Binding-site contacts:
Ligand atom N contacts residue SER228 of chain 1.B at 3.2 Å (h-bond).
Ligand atom CB contacts residue SER228 of chain 1.B at 3.6 Å.
Ligand atom P contacts residue SER228 of chain 1.B at 3.5 Å.
Ligand atom C5' contacts residue SER228 of chain 1.B at 3.5 Å.
Ligand atom O contacts residue PHE232 of chain 1.B at 2.3 Å (h-bond).
Ligand atom OP2 contacts residue GLY109 of chain 1.B at 2.7 Å (h-bond).
Ligand atom O contacts residue GLY234 of chain 1.B at 3.6 Å.
Ligand atom C contacts residue ILE233 of chain 1.B at 3.4 Å (hydrophobic).
Ligand atom O contacts residue ALA393 of chain 1.B at 3.4 Å (h-bond).
Ligand atom OP3 contacts residue SER110 of chain 1.B at 2.9 Å (h-bond).
Ligand atom OP2 contacts residue SER228 of chain 1.B at 3.1 Å (h-bond).
Ligand atom CA contacts residue PHE232 of chain 1.B at 2.5 Å (hydrophobic).
Ligand atom N contacts residue PHE232 of chain 1.B at 3.4 Å (h-bond).
Ligand atom O3 contacts residue PHE209 of chain 1.B at 3.2 Å.
Ligand atom C4 contacts residue SER228 of chain 1.B at 3.5 Å.
Ligand atom OP2 contacts residue THR108 of chain 1.B at 3.5 Å.
Ligand atom N1 contacts residue ASP206 of chain 1.B at 3.0 Å (salt-bridge).
Ligand atom C contacts residue THR230 of chain 1.B at 3.2 Å.
Ligand atom OP4 contacts residue SER228 of chain 1.B at 2.6 Å (h-bond).
Ligand atom CE contacts residue ASN391 of chain 1.B at 3.4 Å.
Ligand atom O contacts residue THR230 of chain 1.B at 3.0 Å (h-bond).
Ligand atom C5 contacts residue SER228 of chain 1.B at 3.4 Å.
Ligand atom CG contacts residue THR208 of chain 1.B at 3.6 Å.
Ligand atom CD contacts residue VAL392 of chain 1.B at 3.5 Å (hydrophobic).
Ligand atom OP3 contacts residue THR108 of chain 1.B at 3.4 Å.
Ligand atom P contacts residue GLY109 of chain 1.B at 3.5 Å.
Ligand atom O contacts residue GLY235 of chain 1.B at 3.0 Å (h-bond).
Ligand atom N contacts residue ALA229 of chain 1.B at 3.0 Å.
Ligand atom C4' contacts residue SER228 of chain 1.B at 3.2 Å.
Ligand atom CB contacts residue ALA393 of chain 1.B at 3.6 Å (hydrophobic).
Ligand atom O3 contacts residue THR208 of chain 1.B at 3.5 Å.
Ligand atom C2 contacts residue ASP206 of chain 1.B at 3.5 Å.
Ligand atom OP2 contacts residue THR230 of chain 1.B at 2.7 Å (h-bond).
Ligand atom OP3 contacts residue GLY109 of chain 1.B at 3.3 Å (h-bond).
Ligand atom C2' contacts residue ASP206 of chain 1.B at 3.3 Å.
Ligand atom O contacts residue ILE233 of chain 1.B at 3.5 Å (h-bond).
Ligand atom CB contacts residue PHE232 of chain 1.B at 2.8 Å (hydrophobic).
Ligand atom C contacts residue PHE232 of chain 1.B at 1.3 Å (hydrophobic).
Ligand atom N contacts residue THR230 of chain 1.B at 1.3 Å.
Ligand atom CA contacts residue THR230 of chain 1.B at 2.4 Å.

Sequence of chain 1.B:
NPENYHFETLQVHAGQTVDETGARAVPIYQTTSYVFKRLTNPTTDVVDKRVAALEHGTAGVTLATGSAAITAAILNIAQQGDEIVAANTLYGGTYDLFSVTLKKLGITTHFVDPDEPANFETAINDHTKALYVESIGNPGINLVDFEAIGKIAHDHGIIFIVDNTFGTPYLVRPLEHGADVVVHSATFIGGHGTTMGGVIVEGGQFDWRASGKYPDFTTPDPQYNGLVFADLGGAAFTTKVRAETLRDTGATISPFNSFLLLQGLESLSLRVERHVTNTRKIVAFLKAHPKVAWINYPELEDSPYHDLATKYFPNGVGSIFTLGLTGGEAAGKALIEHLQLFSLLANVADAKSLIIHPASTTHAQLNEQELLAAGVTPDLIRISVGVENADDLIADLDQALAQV

A protein and the small-molecule ligand that binds it are described below.
Small molecule (SMILES): Cc1ncc(COP(=O)(O)O)c(/C=N/CCCCC(N)C(=O)O)c1O